This small molecule binds to this protein.
Small molecule (SMILES): CC(=O)N[C@@H]1[C@@H](O)[C@H](O)[C@@H](CO)O[C@H]1O

Sequence of chain 1.C:
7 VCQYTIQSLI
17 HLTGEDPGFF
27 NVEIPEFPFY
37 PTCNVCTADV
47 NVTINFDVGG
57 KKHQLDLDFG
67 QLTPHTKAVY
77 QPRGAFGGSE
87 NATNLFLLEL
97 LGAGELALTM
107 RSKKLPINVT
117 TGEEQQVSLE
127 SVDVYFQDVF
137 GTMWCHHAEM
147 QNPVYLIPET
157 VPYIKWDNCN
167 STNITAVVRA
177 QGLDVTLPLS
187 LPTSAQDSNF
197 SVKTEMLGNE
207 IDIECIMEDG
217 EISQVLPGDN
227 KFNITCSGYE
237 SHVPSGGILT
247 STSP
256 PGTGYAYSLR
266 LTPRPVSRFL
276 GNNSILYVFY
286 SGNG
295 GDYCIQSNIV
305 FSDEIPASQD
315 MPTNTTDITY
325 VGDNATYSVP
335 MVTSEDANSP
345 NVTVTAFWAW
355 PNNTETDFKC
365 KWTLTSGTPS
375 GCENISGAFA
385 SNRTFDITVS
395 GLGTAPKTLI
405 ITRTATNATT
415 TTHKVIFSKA

Binding-site contacts:
Ligand atom C7 contacts residue PHE228 of chain 1.C at 4.5 Å (hydrophobic).
Ligand atom C4 contacts residue ASN229 of chain 1.C at 4.2 Å.
Ligand atom C5 contacts residue ASN229 of chain 1.C at 3.6 Å.
Ligand atom N2 contacts residue PHE228 of chain 1.C at 4.1 Å.
Ligand atom C2 contacts residue ASN229 of chain 1.C at 2.5 Å.
Ligand atom O7 contacts residue ASN229 of chain 1.C at 3.8 Å.
Ligand atom N2 contacts residue ASN229 of chain 1.C at 2.9 Å (h-bond).
Ligand atom C3 contacts residue ASN229 of chain 1.C at 3.8 Å.
Ligand atom C8 contacts residue LYS227 of chain 1.C at 3.5 Å.
Ligand atom O5 contacts residue ASN229 of chain 1.C at 2.4 Å (h-bond).
Ligand atom C8 contacts residue PHE228 of chain 1.C at 4.1 Å (hydrophobic).
Ligand atom C1 contacts residue ASN229 of chain 1.C at 1.4 Å.
Ligand atom C7 contacts residue ASN229 of chain 1.C at 3.8 Å.